Sequence of chain 2.A:
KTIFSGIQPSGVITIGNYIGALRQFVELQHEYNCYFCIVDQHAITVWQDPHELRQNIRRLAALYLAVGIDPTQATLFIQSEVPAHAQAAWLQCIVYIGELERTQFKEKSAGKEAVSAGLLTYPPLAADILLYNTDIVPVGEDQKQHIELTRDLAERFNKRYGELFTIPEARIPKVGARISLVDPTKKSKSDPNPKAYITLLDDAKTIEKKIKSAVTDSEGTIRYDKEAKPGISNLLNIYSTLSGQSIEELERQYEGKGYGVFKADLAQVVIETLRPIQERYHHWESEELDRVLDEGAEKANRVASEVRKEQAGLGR

Binding-site contacts:
Ligand atom N6 contacts residue MSE193 of chain 2.A at 3.1 Å (h-bond).
Ligand atom CZ3 contacts residue GLY7 of chain 2.A at 3.4 Å.
Ligand atom O1P contacts residue ILE8 of chain 2.A at 3.6 Å.
Ligand atom O2' contacts residue ASP146 of chain 2.A at 2.5 Å (salt-bridge).
Ligand atom N1 contacts residue ILE183 of chain 2.A at 2.9 Å (h-bond).
Ligand atom O3' contacts residue VAL143 of chain 2.A at 3.2 Å.
Ligand atom CD2 contacts residue GLY7 of chain 2.A at 3.6 Å.
Ligand atom O5' contacts residue ASN18 of chain 2.A at 3.1 Å (h-bond).
Ligand atom C4 contacts residue GLY17 of chain 2.A at 3.3 Å.
Ligand atom CZ2 contacts residue PHE5 of chain 2.A at 3.5 Å (hydrophobic).
Ligand atom O4' contacts residue ASN18 of chain 2.A at 3.0 Å (h-bond).
Ligand atom O3' contacts residue GLY144 of chain 2.A at 3.3 Å (h-bond).
Ligand atom CE3 contacts residue GLY7 of chain 2.A at 3.3 Å.
Ligand atom C8 contacts residue LYS192 of chain 2.A at 3.6 Å.
Ligand atom NH3 contacts residue GLN147 of chain 2.A at 3.4 Å (h-bond).
Ligand atom C contacts residue TYR125 of chain 2.A at 3.6 Å (hydrophobic).
Ligand atom N3 contacts residue GLY17 of chain 2.A at 3.0 Å (h-bond).
Ligand atom CD1 contacts residue HIS43 of chain 2.A at 3.5 Å.
Ligand atom O1P contacts residue GLN9 of chain 2.A at 2.9 Å (h-bond).
Ligand atom C4' contacts residue ALA22 of chain 2.A at 3.6 Å (hydrophobic).
Ligand atom N7 contacts residue LYS192 of chain 2.A at 2.9 Å (salt-bridge).
Ligand atom C5' contacts residue ASN18 of chain 2.A at 3.5 Å.
Ligand atom N9 contacts residue ASN18 of chain 2.A at 3.6 Å (h-bond).
Ligand atom N3 contacts residue GLY21 of chain 2.A at 3.5 Å.
Ligand atom N1 contacts residue GLY17 of chain 2.A at 3.6 Å (h-bond).
Ligand atom CA contacts residue TYR125 of chain 2.A at 3.4 Å (hydrophobic).
Ligand atom C2 contacts residue ALA181 of chain 2.A at 3.3 Å (hydrophobic).
Ligand atom NE1 contacts residue ASP132 of chain 2.A at 2.8 Å (salt-bridge).
Ligand atom N6 contacts residue LYS192 of chain 2.A at 3.5 Å.
Ligand atom O contacts residue GLN9 of chain 2.A at 3.3 Å (h-bond).
Ligand atom CB contacts residue GLY7 of chain 2.A at 3.4 Å.
Ligand atom C2' contacts residue ASP146 of chain 2.A at 3.4 Å.
Ligand atom O3' contacts residue ALA22 of chain 2.A at 3.4 Å.
Ligand atom C8 contacts residue ASN18 of chain 2.A at 3.1 Å.
Ligand atom CD1 contacts residue VAL40 of chain 2.A at 3.6 Å (hydrophobic).
Ligand atom C2 contacts residue GLY17 of chain 2.A at 3.2 Å.
Ligand atom N6 contacts residue ILE183 of chain 2.A at 2.8 Å (h-bond).
Ligand atom NH3 contacts residue TYR125 of chain 2.A at 2.4 Å (h-bond).
Ligand atom O2' contacts residue GLY144 of chain 2.A at 2.9 Å (h-bond).
Ligand atom O contacts residue TYR125 of chain 2.A at 3.0 Å (h-bond).

This protein binds this small molecule.
Small molecule (SMILES): Nc1ncnc2c1ncn2[C@@H]1O[C@H](CO[P](=O)(O)OC(=O)[C@@H](N)Cc2c[nH]c3ccccc23)[C@@H](O)[C@H]1O